Sequence of chain 19.A:
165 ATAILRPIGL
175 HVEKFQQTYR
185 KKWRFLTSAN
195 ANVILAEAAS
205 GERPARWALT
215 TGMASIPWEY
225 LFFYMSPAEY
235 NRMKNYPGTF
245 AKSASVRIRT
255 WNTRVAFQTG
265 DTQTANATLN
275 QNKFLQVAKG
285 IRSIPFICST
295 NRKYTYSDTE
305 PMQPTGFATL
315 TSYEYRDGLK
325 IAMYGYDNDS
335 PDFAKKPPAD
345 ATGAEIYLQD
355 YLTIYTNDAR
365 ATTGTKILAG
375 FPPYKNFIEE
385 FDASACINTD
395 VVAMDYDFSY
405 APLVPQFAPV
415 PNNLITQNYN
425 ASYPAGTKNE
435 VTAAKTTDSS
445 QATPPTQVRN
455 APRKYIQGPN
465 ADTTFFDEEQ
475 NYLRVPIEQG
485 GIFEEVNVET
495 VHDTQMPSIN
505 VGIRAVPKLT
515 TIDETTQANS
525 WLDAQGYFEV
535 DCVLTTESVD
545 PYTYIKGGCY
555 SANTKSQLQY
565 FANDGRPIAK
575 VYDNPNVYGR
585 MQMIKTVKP

Binding-site contacts:
Ligand atom C5' contacts residue ASP401 of chain 19.A at 3.5 Å.
Ligand atom C2' contacts residue THR494 of chain 19.A at 3.3 Å.
Ligand atom C4 contacts residue DG3 of chain 19.C at 3.5 Å.
Ligand atom N4 contacts residue GLU493 of chain 19.A at 2.6 Å (salt-bridge).
Ligand atom C6 contacts residue VAL495 of chain 19.A at 3.7 Å (hydrophobic).
Ligand atom C5 contacts residue VAL495 of chain 19.A at 3.0 Å (hydrophobic).
Ligand atom O4' contacts residue ASP401 of chain 19.A at 3.2 Å (salt-bridge).
Ligand atom C5 contacts residue DG3 of chain 19.C at 3.4 Å.
Ligand atom C4 contacts residue VAL495 of chain 19.A at 3.1 Å (hydrophobic).
Ligand atom O6 contacts residue DG4 of chain 19.C at 3.5 Å (h-bond).
Ligand atom O3' contacts residue HIS496 of chain 19.A at 3.7 Å.
Ligand atom O6 contacts residue DG3 of chain 19.C at 3.5 Å.
Ligand atom OP2 contacts residue HIS496 of chain 19.A at 2.9 Å (h-bond).
Ligand atom N2 contacts residue DG3 of chain 19.C at 3.5 Å (h-bond).
Ligand atom C8 contacts residue DG3 of chain 19.C at 3.6 Å.
Ligand atom C4 contacts residue GLU493 of chain 19.A at 3.4 Å.
Ligand atom N3 contacts residue GLU493 of chain 19.A at 3.5 Å (salt-bridge).
Ligand atom C2 contacts residue TYR404 of chain 19.A at 3.6 Å (hydrophobic).
Ligand atom N3 contacts residue DG3 of chain 19.C at 3.4 Å.
Ligand atom C4' contacts residue ASP401 of chain 19.A at 3.5 Å.
Ligand atom O5' contacts residue SER403 of chain 19.A at 3.1 Å (h-bond).
Ligand atom C2 contacts residue DG3 of chain 19.C at 3.4 Å.
Ligand atom N1 contacts residue DG3 of chain 19.C at 3.5 Å.
Ligand atom C5' contacts residue SER403 of chain 19.A at 3.2 Å.
Ligand atom C6 contacts residue TYR404 of chain 19.A at 3.6 Å (hydrophobic).
Ligand atom O3' contacts residue ASP401 of chain 19.A at 3.5 Å.
Ligand atom N9 contacts residue DG3 of chain 19.C at 3.6 Å.
Ligand atom O3' contacts residue SER403 of chain 19.A at 3.5 Å.
Ligand atom N4 contacts residue VAL495 of chain 19.A at 3.1 Å.
Ligand atom C1' contacts residue SER403 of chain 19.A at 3.2 Å.
Ligand atom O4' contacts residue SER403 of chain 19.A at 3.3 Å (h-bond).
Ligand atom N4 contacts residue GLU489 of chain 19.A at 3.7 Å.
Ligand atom O4' contacts residue DG3 of chain 19.C at 3.2 Å (h-bond).
Ligand atom C6 contacts residue DG3 of chain 19.C at 3.5 Å.
Ligand atom C5' contacts residue PHE402 of chain 19.A at 3.4 Å (hydrophobic).
Ligand atom O5' contacts residue ASP401 of chain 19.A at 3.7 Å.
Ligand atom C1' contacts residue DG3 of chain 19.C at 3.7 Å.
Ligand atom N4 contacts residue PHE487 of chain 19.A at 2.9 Å (h-bond).
Ligand atom N1 contacts residue TYR404 of chain 19.A at 3.6 Å.
Ligand atom C4 contacts residue PHE487 of chain 19.A at 3.7 Å (hydrophobic).

A protein and the small-molecule ligand that binds it are described below.
Small molecule (SMILES): Nc1ccn([C@H]2C[C@H](O[P](=O)(O)OC[C@H]3O[C@@H](n4cnc5c(=O)nc(N)[nH]c54)C[C@@H]3O[P](=O)(O)OC[C@H]3O[C@@H](n4cnc5c(N)ncnc54)C[C@@H]3O)[C@@H](COP(=O)=O)O2)c(=O)n1